Sequence of chain 1.B:
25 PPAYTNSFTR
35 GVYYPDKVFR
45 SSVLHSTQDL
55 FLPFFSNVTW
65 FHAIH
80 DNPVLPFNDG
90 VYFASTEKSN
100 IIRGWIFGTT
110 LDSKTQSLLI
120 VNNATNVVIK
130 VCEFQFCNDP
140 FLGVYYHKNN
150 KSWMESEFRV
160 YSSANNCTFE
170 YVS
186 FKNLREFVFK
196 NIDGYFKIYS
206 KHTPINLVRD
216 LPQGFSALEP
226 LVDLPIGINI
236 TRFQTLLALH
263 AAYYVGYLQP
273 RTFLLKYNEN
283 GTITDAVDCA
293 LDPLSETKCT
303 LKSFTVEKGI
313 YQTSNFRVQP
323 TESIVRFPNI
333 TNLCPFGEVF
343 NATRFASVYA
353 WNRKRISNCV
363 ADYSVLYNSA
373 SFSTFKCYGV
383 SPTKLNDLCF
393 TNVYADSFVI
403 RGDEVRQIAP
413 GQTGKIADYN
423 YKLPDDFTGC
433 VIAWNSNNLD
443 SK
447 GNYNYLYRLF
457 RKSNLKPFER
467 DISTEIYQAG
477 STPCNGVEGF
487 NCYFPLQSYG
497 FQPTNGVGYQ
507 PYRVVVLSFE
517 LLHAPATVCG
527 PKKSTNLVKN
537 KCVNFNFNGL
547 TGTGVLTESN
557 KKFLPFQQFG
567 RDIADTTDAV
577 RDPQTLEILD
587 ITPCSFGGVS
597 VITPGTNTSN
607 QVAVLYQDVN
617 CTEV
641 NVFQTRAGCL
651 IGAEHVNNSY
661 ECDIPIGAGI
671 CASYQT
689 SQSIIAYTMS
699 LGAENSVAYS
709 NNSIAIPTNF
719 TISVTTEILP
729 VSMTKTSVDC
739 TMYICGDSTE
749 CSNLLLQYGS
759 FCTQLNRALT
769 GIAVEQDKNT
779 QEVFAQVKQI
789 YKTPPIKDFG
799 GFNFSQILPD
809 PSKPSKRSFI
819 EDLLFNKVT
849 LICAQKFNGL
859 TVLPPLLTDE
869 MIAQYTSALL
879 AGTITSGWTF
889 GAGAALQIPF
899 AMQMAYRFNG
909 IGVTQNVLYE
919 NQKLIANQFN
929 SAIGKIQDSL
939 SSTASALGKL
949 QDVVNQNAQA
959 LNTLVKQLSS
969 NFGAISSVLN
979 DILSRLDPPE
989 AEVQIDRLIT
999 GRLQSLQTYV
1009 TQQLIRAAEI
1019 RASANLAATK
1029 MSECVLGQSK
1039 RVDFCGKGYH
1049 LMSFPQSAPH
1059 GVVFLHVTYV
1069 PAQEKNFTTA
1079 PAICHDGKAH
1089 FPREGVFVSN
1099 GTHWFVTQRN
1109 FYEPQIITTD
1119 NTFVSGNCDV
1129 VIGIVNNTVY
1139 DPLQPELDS

This protein binds this small molecule.
Small molecule (SMILES): CC(=O)N[C@@H]1[C@@H](O)[C@H](O)[C@@H](CO)O[C@H]1O

Binding-site contacts:
Ligand atom C5 contacts residue PHE157 of chain 1.B at 4.5 Å (hydrophobic).
Ligand atom C2 contacts residue ASN122 of chain 1.B at 2.4 Å.
Ligand atom O5 contacts residue ASN122 of chain 1.B at 2.4 Å (h-bond).
Ligand atom O5 contacts residue PHE157 of chain 1.B at 3.9 Å.
Ligand atom O5 contacts residue VAL120 of chain 1.B at 4.3 Å.
Ligand atom C8 contacts residue ASN122 of chain 1.B at 3.2 Å.
Ligand atom O7 contacts residue ASN122 of chain 1.B at 2.8 Å (h-bond).
Ligand atom C5 contacts residue VAL127 of chain 1.B at 3.5 Å (hydrophobic).
Ligand atom C3 contacts residue VAL127 of chain 1.B at 4.2 Å (hydrophobic).
Ligand atom O6 contacts residue VAL127 of chain 1.B at 3.2 Å.
Ligand atom C1 contacts residue VAL127 of chain 1.B at 3.6 Å (hydrophobic).
Ligand atom C8 contacts residue ALA123 of chain 1.B at 3.5 Å (hydrophobic).
Ligand atom C1 contacts residue ASN122 of chain 1.B at 1.4 Å.
Ligand atom C2 contacts residue VAL127 of chain 1.B at 4.5 Å (hydrophobic).
Ligand atom C8 contacts residue ASN125 of chain 1.B at 3.1 Å.
Ligand atom O5 contacts residue VAL127 of chain 1.B at 3.9 Å.
Ligand atom O4 contacts residue VAL127 of chain 1.B at 4.5 Å.
Ligand atom C4 contacts residue ASN122 of chain 1.B at 4.2 Å.
Ligand atom O7 contacts residue ASN125 of chain 1.B at 3.2 Å.
Ligand atom C7 contacts residue ASN122 of chain 1.B at 3.0 Å.
Ligand atom C4 contacts residue VAL127 of chain 1.B at 4.4 Å (hydrophobic).
Ligand atom C7 contacts residue VAL127 of chain 1.B at 4.4 Å (hydrophobic).
Ligand atom N2 contacts residue ASN122 of chain 1.B at 2.8 Å (h-bond).
Ligand atom O7 contacts residue VAL127 of chain 1.B at 3.3 Å.
Ligand atom C6 contacts residue PHE157 of chain 1.B at 4.2 Å (hydrophobic).
Ligand atom C5 contacts residue ASN122 of chain 1.B at 3.7 Å.
Ligand atom O6 contacts residue LYS129 of chain 1.B at 3.4 Å (salt-bridge).
Ligand atom C6 contacts residue VAL127 of chain 1.B at 3.6 Å (hydrophobic).
Ligand atom C7 contacts residue ASN125 of chain 1.B at 3.7 Å.
Ligand atom C3 contacts residue ASN122 of chain 1.B at 3.8 Å.
Ligand atom C6 contacts residue LYS129 of chain 1.B at 4.2 Å.